Binding-site contacts:
Ligand atom O3 contacts residue HIS86 of chain 1.A at 3.3 Å.
Ligand atom C19 contacts residue THR193 of chain 1.A at 3.8 Å.
Ligand atom O3 contacts residue HIS111 of chain 1.A at 3.4 Å (h-bond).
Ligand atom O25 contacts residue ASN58 of chain 1.A at 3.0 Å (h-bond).
Ligand atom N1 contacts residue ZN1 of chain 1.E at 2.1 Å.
Ligand atom O25 contacts residue GLN63 of chain 1.A at 2.5 Å (h-bond).
Ligand atom S2 contacts residue ZN1 of chain 1.E at 3.1 Å.
Ligand atom N1 contacts residue HIS111 of chain 1.A at 3.3 Å (h-bond).
Ligand atom C15 contacts residue VAL122 of chain 1.A at 3.4 Å (hydrophobic).
Ligand atom C24 contacts residue HIS86 of chain 1.A at 3.4 Å.
Ligand atom O4 contacts residue LEU191 of chain 1.A at 3.5 Å.
Ligand atom N1 contacts residue HIS88 of chain 1.A at 3.5 Å (h-bond).
Ligand atom N1 contacts residue THR192 of chain 1.A at 2.6 Å (h-bond).
Ligand atom O3 contacts residue VAL134 of chain 1.A at 3.8 Å.
Ligand atom C9 contacts residue THR193 of chain 1.A at 3.8 Å.
Ligand atom S2 contacts residue HIS86 of chain 1.A at 3.7 Å.
Ligand atom O4 contacts residue TRP202 of chain 1.A at 3.1 Å.
Ligand atom C6 contacts residue VAL113 of chain 1.A at 3.8 Å (hydrophobic).
Ligand atom O25 contacts residue HIS86 of chain 1.A at 3.7 Å.
Ligand atom C10 contacts residue HIS86 of chain 1.A at 3.3 Å.
Ligand atom N1 contacts residue HIS86 of chain 1.A at 3.3 Å (h-bond).
Ligand atom N1 contacts residue GLU98 of chain 1.A at 3.8 Å.
Ligand atom C6 contacts residue LEU191 of chain 1.A at 3.8 Å (hydrophobic).
Ligand atom C8 contacts residue GLN84 of chain 1.A at 3.7 Å.
Ligand atom CL1 contacts residue VAL134 of chain 1.A at 3.5 Å.
Ligand atom C10 contacts residue THR193 of chain 1.A at 3.7 Å.
Ligand atom O20 contacts residue GLN84 of chain 1.A at 3.2 Å (h-bond).
Ligand atom C24 contacts residue SER61 of chain 1.A at 3.6 Å.
Ligand atom O3 contacts residue TRP202 of chain 1.A at 3.4 Å.
Ligand atom S2 contacts residue THR192 of chain 1.A at 3.8 Å.
Ligand atom O4 contacts residue THR192 of chain 1.A at 3.1 Å (h-bond).
Ligand atom C16 contacts residue VAL122 of chain 1.A at 3.2 Å (hydrophobic).
Ligand atom N21 contacts residue THR193 of chain 1.A at 3.0 Å (h-bond).
Ligand atom C18 contacts residue LEU191 of chain 1.A at 3.7 Å (hydrophobic).
Ligand atom O3 contacts residue ZN1 of chain 1.E at 3.0 Å.
Ligand atom S12 contacts residue GLN84 of chain 1.A at 3.5 Å (h-bond).
Ligand atom O20 contacts residue GLN63 of chain 1.A at 3.2 Å (h-bond).
Ligand atom C17 contacts residue LEU126 of chain 1.A at 3.8 Å (hydrophobic).
Ligand atom C5 contacts residue HIS86 of chain 1.A at 3.5 Å.
Ligand atom CL1 contacts residue LEU191 of chain 1.A at 3.3 Å.

Sequence of chain 1.A:
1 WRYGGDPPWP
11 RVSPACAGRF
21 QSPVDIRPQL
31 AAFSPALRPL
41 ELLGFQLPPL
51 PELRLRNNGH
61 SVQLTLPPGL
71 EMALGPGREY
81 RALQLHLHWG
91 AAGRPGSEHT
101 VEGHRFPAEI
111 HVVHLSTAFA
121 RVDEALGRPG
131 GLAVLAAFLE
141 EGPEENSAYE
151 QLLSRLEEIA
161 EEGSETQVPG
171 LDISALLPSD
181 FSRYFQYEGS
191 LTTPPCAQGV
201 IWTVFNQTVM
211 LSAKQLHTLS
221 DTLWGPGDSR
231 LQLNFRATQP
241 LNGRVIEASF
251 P

The small molecule below binds the protein below.
Small molecule (SMILES): NS(=O)(=O)c1cc(C(=O)NCCCO)c(Sc2ccccc2)cc1Cl